Binding-site contacts:
Ligand atom CAI contacts residue GLU368 of chain 1.B at 4.1 Å.
Ligand atom CAT contacts residue LEU32 of chain 1.B at 3.9 Å (hydrophobic).
Ligand atom CAH contacts residue GLU199 of chain 1.B at 4.0 Å.
Ligand atom CAB contacts residue VAL458 of chain 1.B at 3.6 Å (hydrophobic).
Ligand atom CAA contacts residue GLU199 of chain 1.B at 3.9 Å.
Ligand atom CAC contacts residue MET346 of chain 1.B at 4.1 Å (hydrophobic).
Ligand atom CAH contacts residue PRO349 of chain 1.B at 3.5 Å (hydrophobic).
Ligand atom CAC contacts residue GLY457 of chain 1.B at 3.4 Å.
Ligand atom OAQ contacts residue VAL458 of chain 1.B at 3.1 Å.
Ligand atom CAA contacts residue ARG54 of chain 1.B at 3.6 Å.
Ligand atom CAC contacts residue VAL458 of chain 1.B at 3.7 Å (hydrophobic).
Ligand atom CAN contacts residue GLN196 of chain 1.B at 3.6 Å.
Ligand atom CAI contacts residue PRO349 of chain 1.B at 4.1 Å (hydrophobic).
Ligand atom NAP contacts residue LEU32 of chain 1.B at 3.6 Å.
Ligand atom CLAG contacts residue GLU199 of chain 1.B at 3.5 Å.
Ligand atom CAA contacts residue GLU368 of chain 1.B at 3.8 Å.
Ligand atom CAJ contacts residue GLU199 of chain 1.B at 3.5 Å.
Ligand atom CAV contacts residue GLU199 of chain 1.B at 4.0 Å.
Ligand atom CAB contacts residue MET346 of chain 1.B at 3.8 Å (hydrophobic).
Ligand atom CAU contacts residue VAL458 of chain 1.B at 3.6 Å (hydrophobic).
Ligand atom OAS contacts residue GLU199 of chain 1.B at 3.5 Å.
Ligand atom NAP contacts residue GLN196 of chain 1.B at 2.8 Å (h-bond).
Ligand atom OAF contacts residue GLN196 of chain 1.B at 4.1 Å.
Ligand atom CAH contacts residue GLU368 of chain 1.B at 3.7 Å.
Ligand atom CAW contacts residue GLN196 of chain 1.B at 3.5 Å.
Ligand atom CAL contacts residue GLU199 of chain 1.B at 4.1 Å.
Ligand atom CAO contacts residue GLN196 of chain 1.B at 4.1 Å.
Ligand atom CAW contacts residue LEU32 of chain 1.B at 4.0 Å (hydrophobic).
Ligand atom CAT contacts residue GLN196 of chain 1.B at 3.6 Å.
Ligand atom OAQ contacts residue MET346 of chain 1.B at 4.0 Å.
Ligand atom CAI contacts residue PHE370 of chain 1.B at 3.2 Å (hydrophobic).
Ligand atom CAK contacts residue PHE370 of chain 1.B at 3.6 Å (hydrophobic).
Ligand atom OAF contacts residue LEU200 of chain 1.B at 3.6 Å.
Ligand atom OAR contacts residue GLN196 of chain 1.B at 3.3 Å (h-bond).
Ligand atom CAC contacts residue LEU32 of chain 1.B at 3.5 Å (hydrophobic).
Ligand atom CAO contacts residue LEU32 of chain 1.B at 3.8 Å (hydrophobic).
Ligand atom CAM contacts residue GLN196 of chain 1.B at 3.5 Å.
Ligand atom CAZ contacts residue GLU199 of chain 1.B at 3.9 Å.
Ligand atom OAR contacts residue LEU32 of chain 1.B at 3.6 Å.
Ligand atom OAE contacts residue VAL458 of chain 1.B at 3.9 Å.

A protein and the small-molecule ligand that binds it are described below.
Small molecule (SMILES): CCOC(=O)C1=C(COCCN)NC(C)=C(C(=O)OC)C1c1ccccc1Cl

Sequence of chain 1.B:
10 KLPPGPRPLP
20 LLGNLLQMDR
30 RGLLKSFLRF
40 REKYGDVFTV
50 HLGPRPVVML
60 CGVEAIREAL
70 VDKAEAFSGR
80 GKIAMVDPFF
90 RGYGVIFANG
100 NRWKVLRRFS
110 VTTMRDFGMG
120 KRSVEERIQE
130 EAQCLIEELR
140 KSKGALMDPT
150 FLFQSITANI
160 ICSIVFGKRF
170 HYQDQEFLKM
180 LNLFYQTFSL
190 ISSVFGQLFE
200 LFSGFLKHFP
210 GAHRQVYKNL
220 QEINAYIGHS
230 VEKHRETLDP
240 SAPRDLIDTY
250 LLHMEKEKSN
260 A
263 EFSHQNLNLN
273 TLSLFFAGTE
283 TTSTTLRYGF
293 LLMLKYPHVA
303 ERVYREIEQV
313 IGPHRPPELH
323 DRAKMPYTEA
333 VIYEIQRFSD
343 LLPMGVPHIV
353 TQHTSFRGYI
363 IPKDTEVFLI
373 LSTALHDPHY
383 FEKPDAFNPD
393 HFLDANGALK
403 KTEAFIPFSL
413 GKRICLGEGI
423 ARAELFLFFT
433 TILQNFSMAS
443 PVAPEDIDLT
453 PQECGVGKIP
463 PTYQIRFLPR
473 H